Sequence of chain 1.E:
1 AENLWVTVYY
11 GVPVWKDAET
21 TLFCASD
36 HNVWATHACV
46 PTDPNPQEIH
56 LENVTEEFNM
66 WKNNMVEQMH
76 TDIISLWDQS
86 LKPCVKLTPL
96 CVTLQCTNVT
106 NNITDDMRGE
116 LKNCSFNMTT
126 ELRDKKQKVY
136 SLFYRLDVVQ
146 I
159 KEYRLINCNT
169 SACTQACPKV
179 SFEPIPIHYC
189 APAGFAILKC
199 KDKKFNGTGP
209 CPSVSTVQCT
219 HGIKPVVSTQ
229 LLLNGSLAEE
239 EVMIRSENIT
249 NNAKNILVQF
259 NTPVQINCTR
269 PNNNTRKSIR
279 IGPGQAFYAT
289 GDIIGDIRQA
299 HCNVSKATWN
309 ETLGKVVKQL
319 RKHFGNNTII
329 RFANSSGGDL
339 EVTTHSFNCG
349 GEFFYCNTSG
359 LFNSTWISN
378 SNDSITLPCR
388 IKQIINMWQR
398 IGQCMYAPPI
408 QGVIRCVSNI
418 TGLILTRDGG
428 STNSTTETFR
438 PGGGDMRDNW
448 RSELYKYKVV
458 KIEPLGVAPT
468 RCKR

Sequence of chain 1.A:
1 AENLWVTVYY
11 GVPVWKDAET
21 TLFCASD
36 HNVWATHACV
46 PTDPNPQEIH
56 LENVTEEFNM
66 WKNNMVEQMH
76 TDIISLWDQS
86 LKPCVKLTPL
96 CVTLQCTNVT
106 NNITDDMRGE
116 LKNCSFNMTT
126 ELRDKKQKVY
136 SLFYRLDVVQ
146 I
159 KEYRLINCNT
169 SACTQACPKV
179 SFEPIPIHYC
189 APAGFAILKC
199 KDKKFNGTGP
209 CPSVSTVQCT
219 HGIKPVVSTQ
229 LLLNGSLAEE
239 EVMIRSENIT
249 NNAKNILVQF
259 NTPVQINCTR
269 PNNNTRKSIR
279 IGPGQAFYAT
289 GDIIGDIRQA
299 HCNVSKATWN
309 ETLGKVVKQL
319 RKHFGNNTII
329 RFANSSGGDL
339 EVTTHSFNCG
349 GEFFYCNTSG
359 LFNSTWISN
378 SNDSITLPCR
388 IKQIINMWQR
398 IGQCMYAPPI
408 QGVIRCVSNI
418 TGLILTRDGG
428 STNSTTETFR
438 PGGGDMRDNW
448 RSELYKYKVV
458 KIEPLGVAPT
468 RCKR

A protein and the small-molecule ligand that binds it are described below.
Small molecule (SMILES): CC(=O)N[C@@H]1[C@@H](O)[C@H](O)[C@@H](CO)O[C@H]1O

Binding-site contacts:
Ligand atom C5 contacts residue ASN167 of chain 1.E at 3.7 Å.
Ligand atom C6 contacts residue ARG162 of chain 1.E at 4.3 Å.
Ligand atom C7 contacts residue ASN167 of chain 1.E at 3.4 Å.
Ligand atom C8 contacts residue ASN167 of chain 1.E at 3.7 Å.
Ligand atom C3 contacts residue ASN167 of chain 1.E at 3.8 Å.
Ligand atom C1 contacts residue ASN167 of chain 1.E at 1.4 Å.
Ligand atom O7 contacts residue ARG278 of chain 1.A at 2.7 Å (salt-bridge).
Ligand atom C2 contacts residue ASN167 of chain 1.E at 2.5 Å.
Ligand atom C1 contacts residue ARG162 of chain 1.E at 3.7 Å.
Ligand atom C8 contacts residue ARG278 of chain 1.A at 3.9 Å.
Ligand atom N2 contacts residue ASN167 of chain 1.E at 2.9 Å (h-bond).
Ligand atom O6 contacts residue ARG162 of chain 1.E at 3.7 Å.
Ligand atom C7 contacts residue ARG278 of chain 1.A at 3.6 Å.
Ligand atom N2 contacts residue THR168 of chain 1.E at 4.2 Å.
Ligand atom C8 contacts residue THR168 of chain 1.E at 4.4 Å.
Ligand atom C5 contacts residue ARG162 of chain 1.E at 4.2 Å.
Ligand atom O6 contacts residue VAL144 of chain 1.E at 4.3 Å.
Ligand atom C4 contacts residue ASN167 of chain 1.E at 4.2 Å.
Ligand atom O5 contacts residue ARG162 of chain 1.E at 3.2 Å (salt-bridge).
Ligand atom O7 contacts residue ASN167 of chain 1.E at 3.5 Å (h-bond).
Ligand atom O5 contacts residue ASN167 of chain 1.E at 2.4 Å (h-bond).